Sequence of chain 1.A:
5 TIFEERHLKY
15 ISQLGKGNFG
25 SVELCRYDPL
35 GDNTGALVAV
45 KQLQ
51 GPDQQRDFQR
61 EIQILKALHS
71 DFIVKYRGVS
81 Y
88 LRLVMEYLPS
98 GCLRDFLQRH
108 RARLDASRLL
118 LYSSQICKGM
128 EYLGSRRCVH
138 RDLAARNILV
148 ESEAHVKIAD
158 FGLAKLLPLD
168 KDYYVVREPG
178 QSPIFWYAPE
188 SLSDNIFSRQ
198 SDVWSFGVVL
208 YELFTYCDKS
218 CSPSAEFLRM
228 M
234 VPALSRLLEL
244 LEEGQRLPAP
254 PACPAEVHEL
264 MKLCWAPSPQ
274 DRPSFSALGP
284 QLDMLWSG

Binding-site contacts:
Ligand atom C21 contacts residue GLY98 of chain 1.A at 4.0 Å.
Ligand atom C12 contacts residue GLU93 of chain 1.A at 3.8 Å.
Ligand atom N7 contacts residue LEU95 of chain 1.A at 3.1 Å (h-bond).
Ligand atom C5 contacts residue VAL26 of chain 1.A at 3.8 Å (hydrophobic).
Ligand atom C15 contacts residue LEU146 of chain 1.A at 3.6 Å (hydrophobic).
Ligand atom C22 contacts residue LEU18 of chain 1.A at 3.5 Å (hydrophobic).
Ligand atom C5 contacts residue GLY19 of chain 1.A at 3.6 Å.
Ligand atom C20 contacts residue GLY98 of chain 1.A at 3.9 Å.
Ligand atom C12 contacts residue LEU146 of chain 1.A at 3.5 Å (hydrophobic).
Ligand atom C3 contacts residue VAL26 of chain 1.A at 3.8 Å (hydrophobic).
Ligand atom C11 contacts residue LEU146 of chain 1.A at 3.5 Å (hydrophobic).
Ligand atom C14 contacts residue ALA43 of chain 1.A at 3.8 Å (hydrophobic).
Ligand atom C6 contacts residue LYS20 of chain 1.A at 3.9 Å.
Ligand atom C6 contacts residue GLY19 of chain 1.A at 3.7 Å.
Ligand atom C14 contacts residue LEU146 of chain 1.A at 3.6 Å (hydrophobic).
Ligand atom C23 contacts residue VAL26 of chain 1.A at 3.7 Å (hydrophobic).
Ligand atom N13 contacts residue LEU146 of chain 1.A at 3.7 Å.
Ligand atom O18 contacts residue MET92 of chain 1.A at 3.6 Å.
Ligand atom N1 contacts residue VAL26 of chain 1.A at 3.8 Å.
Ligand atom C5 contacts residue GLY24 of chain 1.A at 3.8 Å.
Ligand atom O18 contacts residue VAL26 of chain 1.A at 4.0 Å.
Ligand atom C14 contacts residue MET92 of chain 1.A at 3.9 Å (hydrophobic).
Ligand atom C14 contacts residue GLU93 of chain 1.A at 3.7 Å.
Ligand atom N13 contacts residue GLU93 of chain 1.A at 2.8 Å (salt-bridge).
Ligand atom N7 contacts residue TYR94 of chain 1.A at 3.6 Å.
Ligand atom C2 contacts residue ASP157 of chain 1.A at 3.9 Å.
Ligand atom C21 contacts residue LEU146 of chain 1.A at 3.9 Å (hydrophobic).
Ligand atom O25 contacts residue VAL26 of chain 1.A at 3.9 Å.
Ligand atom N10 contacts residue LEU146 of chain 1.A at 3.8 Å.
Ligand atom N13 contacts residue ALA43 of chain 1.A at 3.4 Å.
Ligand atom C5 contacts residue LYS20 of chain 1.A at 3.8 Å.
Ligand atom C14 contacts residue VAL74 of chain 1.A at 3.8 Å (hydrophobic).
Ligand atom C9 contacts residue LEU95 of chain 1.A at 3.2 Å (hydrophobic).
Ligand atom C12 contacts residue ALA43 of chain 1.A at 3.7 Å (hydrophobic).
Ligand atom C9 contacts residue TYR94 of chain 1.A at 3.8 Å (hydrophobic).
Ligand atom C4 contacts residue GLY21 of chain 1.A at 3.8 Å.
Ligand atom C4 contacts residue GLY24 of chain 1.A at 3.8 Å.
Ligand atom C21 contacts residue CYS99 of chain 1.A at 4.0 Å (hydrophobic).
Ligand atom C3 contacts residue LYS45 of chain 1.A at 3.6 Å.
Ligand atom C5 contacts residue GLY21 of chain 1.A at 3.8 Å.

The protein below binds the small molecule below.
Small molecule (SMILES): C[C@@H](NC(=O)c1c[nH]c2ncc(C3CC3)nc12)C(=O)N1CCCCC1